The small molecule below binds the protein below.
Small molecule (SMILES): CSCC[C@H](NC(=O)[C@H](CC(C)C)NC(=O)CN)C(=O)N[C@@H](CC1=CN=C2CC=CC=C12)C(=O)N[C@@H](CC(C)C)C(=O)N[C@@H](CO)C(=O)N[C@@H](Cc1ccc(O)cc1)C(=O)N[C@@H](Cc1ccccc1)C(=O)N[C@H](C(=O)O)C(C)C

Sequence of chain 1.A:
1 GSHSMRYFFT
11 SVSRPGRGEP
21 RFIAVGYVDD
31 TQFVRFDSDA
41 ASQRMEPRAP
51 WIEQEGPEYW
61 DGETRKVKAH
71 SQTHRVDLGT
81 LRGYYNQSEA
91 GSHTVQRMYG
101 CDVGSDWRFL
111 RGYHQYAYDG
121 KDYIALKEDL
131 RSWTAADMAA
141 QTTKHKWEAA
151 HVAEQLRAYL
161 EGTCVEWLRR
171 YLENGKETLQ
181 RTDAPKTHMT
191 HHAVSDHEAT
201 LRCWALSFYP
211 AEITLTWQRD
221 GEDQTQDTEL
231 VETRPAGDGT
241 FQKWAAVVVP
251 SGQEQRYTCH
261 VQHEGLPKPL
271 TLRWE

Binding-site contacts:
Ligand atom N contacts residue GLU63 of chain 1.A at 2.8 Å (salt-bridge).
Ligand atom CD2 contacts residue TYR99 of chain 1.A at 3.3 Å (hydrophobic).
Ligand atom CD1 contacts residue MET45 of chain 1.A at 3.5 Å (hydrophobic).
Ligand atom N contacts residue TYR171 of chain 1.A at 2.6 Å (h-bond).
Ligand atom C contacts residue TYR7 of chain 1.A at 3.4 Å (hydrophobic).
Ligand atom CD2 contacts residue LYS66 of chain 1.A at 3.5 Å.
Ligand atom CA contacts residue TRP167 of chain 1.A at 3.5 Å (hydrophobic).
Ligand atom OH contacts residue GLN155 of chain 1.A at 2.7 Å (h-bond).
Ligand atom O contacts residue TRP147 of chain 1.A at 2.9 Å (h-bond).
Ligand atom CB contacts residue TYR99 of chain 1.A at 3.3 Å (hydrophobic).
Ligand atom CZ contacts residue GLN155 of chain 1.A at 3.6 Å.
Ligand atom CB contacts residue THR73 of chain 1.A at 3.1 Å.
Ligand atom CD2 contacts residue TYR7 of chain 1.A at 3.5 Å (hydrophobic).
Ligand atom O contacts residue TRP147 of chain 1.A at 3.6 Å.
Ligand atom N contacts residue TRP167 of chain 1.A at 3.2 Å.
Ligand atom CD1 contacts residue VAL67 of chain 1.A at 3.6 Å (hydrophobic).
Ligand atom O contacts residue LYS66 of chain 1.A at 3.5 Å.
Ligand atom O contacts residue HIS70 of chain 1.A at 3.2 Å.
Ligand atom O contacts residue TYR159 of chain 1.A at 2.7 Å (h-bond).
Ligand atom O contacts residue LYS66 of chain 1.A at 2.8 Å (salt-bridge).
Ligand atom CA contacts residue GLU63 of chain 1.A at 3.5 Å.
Ligand atom CE2 contacts residue LYS66 of chain 1.A at 3.5 Å.
Ligand atom CA contacts residue TYR7 of chain 1.A at 3.3 Å (hydrophobic).
Ligand atom CE contacts residue TYR99 of chain 1.A at 3.3 Å (hydrophobic).
Ligand atom O contacts residue LYS146 of chain 1.A at 2.8 Å.
Ligand atom OXT contacts residue TYR84 of chain 1.A at 3.1 Å (h-bond).
Ligand atom OG contacts residue ARG97 of chain 1.A at 2.7 Å (salt-bridge).
Ligand atom CG2 contacts residue ASP77 of chain 1.A at 3.5 Å.
Ligand atom O contacts residue TYR7 of chain 1.A at 3.6 Å.
Ligand atom N contacts residue ASP77 of chain 1.A at 3.0 Å (salt-bridge).
Ligand atom O contacts residue LYS146 of chain 1.A at 3.4 Å.
Ligand atom CA contacts residue TYR171 of chain 1.A at 3.5 Å (hydrophobic).
Ligand atom SD contacts residue LEU156 of chain 1.A at 3.3 Å.
Ligand atom C contacts residue THR143 of chain 1.A at 3.6 Å.
Ligand atom CD2 contacts residue PHE9 of chain 1.A at 3.4 Å (hydrophobic).
Ligand atom CG contacts residue GLU63 of chain 1.A at 3.5 Å.
Ligand atom N contacts residue LYS66 of chain 1.A at 3.4 Å (salt-bridge).
Ligand atom N contacts residue TYR7 of chain 1.A at 3.0 Å (h-bond).
Ligand atom OXT contacts residue THR143 of chain 1.A at 2.4 Å (h-bond).
Ligand atom N contacts residue TYR99 of chain 1.A at 3.1 Å (h-bond).